This small molecule binds to this protein.
Small molecule (SMILES): Cc1cccc(-c2nc3cc(NC(=O)c4cc([N+](=O)[O-])ccc4Cl)ccc3o2)c1

Sequence of chain 1.A:
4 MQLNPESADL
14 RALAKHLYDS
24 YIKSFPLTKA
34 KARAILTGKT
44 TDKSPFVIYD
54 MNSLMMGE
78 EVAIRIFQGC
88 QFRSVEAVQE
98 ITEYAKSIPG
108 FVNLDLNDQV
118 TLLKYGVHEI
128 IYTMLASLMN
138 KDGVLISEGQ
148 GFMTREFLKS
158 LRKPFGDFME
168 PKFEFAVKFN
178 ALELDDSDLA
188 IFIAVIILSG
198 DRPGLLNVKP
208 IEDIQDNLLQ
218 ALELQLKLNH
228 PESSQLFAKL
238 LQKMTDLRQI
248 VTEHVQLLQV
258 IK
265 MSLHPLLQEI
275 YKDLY

Sequence of chain 1.C:
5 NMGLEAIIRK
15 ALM

Binding-site contacts:
Ligand atom C16 contacts residue HIS125 of chain 1.A at 3.5 Å.
Ligand atom C1 contacts residue TYR279 of chain 1.A at 3.1 Å (hydrophobic).
Ligand atom C19 contacts residue HIS125 of chain 1.A at 3.3 Å.
Ligand atom C13 contacts residue TYR129 of chain 1.A at 3.3 Å (hydrophobic).
Ligand atom C6 contacts residue CYS87 of chain 1.A at 3.0 Å (hydrophobic).
Ligand atom N1 contacts residue TYR279 of chain 1.A at 2.9 Å (h-bond).
Ligand atom C13 contacts residue HIS251 of chain 1.A at 3.5 Å.
Ligand atom O1 contacts residue TYR279 of chain 1.A at 3.6 Å.
Ligand atom C2 contacts residue TYR279 of chain 1.A at 3.5 Å (hydrophobic).
Ligand atom C18 contacts residue HIS125 of chain 1.A at 3.5 Å.
Ligand atom O3 contacts residue HIS125 of chain 1.A at 3.6 Å.
Ligand atom O1 contacts residue LYS169 of chain 1.A at 2.5 Å (salt-bridge).
Ligand atom O contacts residue PHE165 of chain 1.A at 3.5 Å.
Ligand atom C9 contacts residue TYR279 of chain 1.A at 3.5 Å (hydrophobic).
Ligand atom C10 contacts residue HIS125 of chain 1.A at 3.3 Å.
Ligand atom C7 contacts residue TYR279 of chain 1.A at 3.6 Å (hydrophobic).
Ligand atom C20 contacts residue TYR122 of chain 1.A at 3.4 Å (hydrophobic).
Ligand atom C15 contacts residue HIS125 of chain 1.A at 3.2 Å.
Ligand atom O contacts residue MET166 of chain 1.A at 3.3 Å (h-bond).
Ligand atom C14 contacts residue HIS125 of chain 1.A at 3.1 Å.
Ligand atom C3 contacts residue TYR275 of chain 1.A at 3.4 Å (hydrophobic).
Ligand atom C4 contacts residue LEU278 of chain 1.A at 3.5 Å (hydrophobic).
Ligand atom N2 contacts residue HIS125 of chain 1.A at 3.4 Å.
Ligand atom O2 contacts residue GLN88 of chain 1.A at 2.8 Å (h-bond).
Ligand atom C4 contacts residue TYR275 of chain 1.A at 3.2 Å (hydrophobic).
Ligand atom C contacts residue PHE84 of chain 1.A at 3.7 Å (hydrophobic).
Ligand atom O2 contacts residue HIS251 of chain 1.A at 3.6 Å.
Ligand atom N2 contacts residue TYR279 of chain 1.A at 3.6 Å.
Ligand atom C contacts residue CYS87 of chain 1.A at 2.6 Å (hydrophobic).
Ligand atom C4 contacts residue CYS87 of chain 1.A at 2.7 Å (hydrophobic).
Ligand atom C8 contacts residue GLN88 of chain 1.A at 3.6 Å.
Ligand atom C5 contacts residue CYS87 of chain 1.A at 1.6 Å (hydrophobic).
Ligand atom C contacts residue TYR279 of chain 1.A at 3.5 Å (hydrophobic).
Ligand atom C17 contacts residue HIS125 of chain 1.A at 3.6 Å.
Ligand atom N contacts residue TYR279 of chain 1.A at 3.5 Å (h-bond).
Ligand atom C13 contacts residue TYR279 of chain 1.A at 3.6 Å (hydrophobic).
Ligand atom C12 contacts residue HIS251 of chain 1.A at 3.5 Å.
Ligand atom O contacts residue TYR275 of chain 1.A at 3.6 Å.
Ligand atom O2 contacts residue CYS87 of chain 1.A at 2.9 Å (h-bond).
Ligand atom C8 contacts residue TYR279 of chain 1.A at 3.4 Å (hydrophobic).